Sequence of chain 1.B:
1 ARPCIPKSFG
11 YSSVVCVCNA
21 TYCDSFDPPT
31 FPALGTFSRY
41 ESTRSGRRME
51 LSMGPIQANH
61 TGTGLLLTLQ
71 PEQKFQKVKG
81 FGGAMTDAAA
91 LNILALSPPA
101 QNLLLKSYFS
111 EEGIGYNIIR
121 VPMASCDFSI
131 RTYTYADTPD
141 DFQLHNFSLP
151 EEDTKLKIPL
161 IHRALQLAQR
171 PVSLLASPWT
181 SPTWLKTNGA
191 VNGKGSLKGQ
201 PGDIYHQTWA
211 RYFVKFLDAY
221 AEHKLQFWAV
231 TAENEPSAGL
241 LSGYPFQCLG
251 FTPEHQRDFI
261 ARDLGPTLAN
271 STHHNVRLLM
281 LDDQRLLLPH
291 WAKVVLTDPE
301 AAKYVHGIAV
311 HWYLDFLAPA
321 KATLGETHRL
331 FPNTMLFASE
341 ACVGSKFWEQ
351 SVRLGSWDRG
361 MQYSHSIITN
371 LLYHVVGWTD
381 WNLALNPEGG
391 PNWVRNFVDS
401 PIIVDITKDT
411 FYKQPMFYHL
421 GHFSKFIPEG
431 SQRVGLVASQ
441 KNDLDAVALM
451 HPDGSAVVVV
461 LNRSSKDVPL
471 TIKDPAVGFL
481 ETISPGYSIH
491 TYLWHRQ

Binding-site contacts:
Ligand atom CAL contacts residue ASP127 of chain 1.B at 3.4 Å.
Ligand atom NAN contacts residue GLU340 of chain 1.B at 2.7 Å (salt-bridge).
Ligand atom CAM contacts residue TRP381 of chain 1.B at 3.8 Å (hydrophobic).
Ligand atom OAB contacts residue ASN396 of chain 1.B at 3.5 Å (h-bond).
Ligand atom OAE contacts residue TRP179 of chain 1.B at 2.7 Å (h-bond).
Ligand atom OAC contacts residue GLU340 of chain 1.B at 2.9 Å (salt-bridge).
Ligand atom CAG contacts residue TYR313 of chain 1.B at 3.6 Å (hydrophobic).
Ligand atom OAB contacts residue VAL398 of chain 1.B at 3.7 Å.
Ligand atom NAN contacts residue GLU235 of chain 1.B at 3.9 Å.
Ligand atom CAH contacts residue TYR313 of chain 1.B at 3.7 Å (hydrophobic).
Ligand atom CAM contacts residue GLU340 of chain 1.B at 3.8 Å.
Ligand atom OAA contacts residue TRP312 of chain 1.B at 3.3 Å (h-bond).
Ligand atom CAH contacts residue GLU340 of chain 1.B at 3.7 Å.
Ligand atom CAJ contacts residue TRP381 of chain 1.B at 3.4 Å (hydrophobic).
Ligand atom OAB contacts residue TRP381 of chain 1.B at 3.7 Å.
Ligand atom OAD contacts residue TRP381 of chain 1.B at 3.1 Å (h-bond).
Ligand atom OAC contacts residue ASN234 of chain 1.B at 2.9 Å (h-bond).
Ligand atom OAE contacts residue PHE246 of chain 1.B at 3.4 Å.
Ligand atom CAM contacts residue TRP179 of chain 1.B at 3.8 Å (hydrophobic).
Ligand atom OAE contacts residue TRP381 of chain 1.B at 3.7 Å.
Ligand atom OAD contacts residue ASP127 of chain 1.B at 2.6 Å (salt-bridge).
Ligand atom CAG contacts residue GLU235 of chain 1.B at 3.3 Å.
Ligand atom CAI contacts residue GLU340 of chain 1.B at 3.5 Å.
Ligand atom CAL contacts residue TRP381 of chain 1.B at 3.7 Å (hydrophobic).
Ligand atom OAC contacts residue GLU235 of chain 1.B at 3.6 Å.
Ligand atom OAA contacts residue GLU340 of chain 1.B at 3.0 Å (salt-bridge).
Ligand atom OAE contacts residue ASP127 of chain 1.B at 2.7 Å (salt-bridge).
Ligand atom CAF contacts residue GLU340 of chain 1.B at 3.3 Å.
Ligand atom OAC contacts residue TRP179 of chain 1.B at 3.9 Å.
Ligand atom OAD contacts residue PHE128 of chain 1.B at 3.2 Å.
Ligand atom CAJ contacts residue GLU340 of chain 1.B at 3.8 Å.
Ligand atom CAK contacts residue GLU340 of chain 1.B at 3.6 Å.
Ligand atom OAA contacts residue GLN284 of chain 1.B at 3.6 Å.
Ligand atom CAK contacts residue ASN234 of chain 1.B at 3.9 Å.
Ligand atom OAA contacts residue HIS311 of chain 1.B at 3.6 Å.
Ligand atom CAM contacts residue ASP127 of chain 1.B at 3.8 Å.
Ligand atom CAI contacts residue GLU235 of chain 1.B at 3.3 Å.
Ligand atom CAG contacts residue GLU340 of chain 1.B at 3.3 Å.
Ligand atom CAG contacts residue GLN284 of chain 1.B at 3.8 Å.
Ligand atom OAB contacts residue CYS342 of chain 1.B at 3.9 Å.

A protein and the small-molecule ligand that binds it are described below.
Small molecule (SMILES): OCCN1C[C@H](O)[C@@H](O)[C@H](O)[C@@H](O)C1